Binding-site contacts:
Ligand atom C4 contacts residue LYS154 of chain 2.A at 3.3 Å.
Ligand atom C2 contacts residue PRO6 of chain 2.A at 3.8 Å (hydrophobic).
Ligand atom O1 contacts residue THR42 of chain 2.A at 3.7 Å.
Ligand atom O5 contacts residue TYR129 of chain 2.A at 3.2 Å (h-bond).
Ligand atom O2 contacts residue PHE38 of chain 2.A at 3.5 Å.
Ligand atom C3 contacts residue THR43 of chain 2.A at 4.1 Å.
Ligand atom C5 contacts residue LYS154 of chain 2.A at 3.9 Å.
Ligand atom O1 contacts residue LYS154 of chain 2.A at 3.5 Å (salt-bridge).
Ligand atom O2 contacts residue LYS154 of chain 2.A at 2.6 Å (salt-bridge).
Ligand atom C6 contacts residue GLY178 of chain 2.A at 3.9 Å.
Ligand atom C1 contacts residue LYS154 of chain 2.A at 2.3 Å.
Ligand atom O1 contacts residue THR43 of chain 2.A at 2.3 Å (h-bond).
Ligand atom C2 contacts residue TYR129 of chain 2.A at 3.5 Å (hydrophobic).
Ligand atom O4 contacts residue GLY178 of chain 2.A at 2.2 Å (h-bond).
Ligand atom O5 contacts residue VAL156 of chain 2.A at 4.0 Å.
Ligand atom O2 contacts residue THR42 of chain 2.A at 2.8 Å (h-bond).
Ligand atom C4 contacts residue VAL195 of chain 2.A at 3.7 Å (hydrophobic).
Ligand atom O2 contacts residue TYR129 of chain 2.A at 2.7 Å (h-bond).
Ligand atom C1 contacts residue THR43 of chain 2.A at 3.5 Å.
Ligand atom O2 contacts residue THR43 of chain 2.A at 3.7 Å.
Ligand atom O2 contacts residue GLY41 of chain 2.A at 3.3 Å.
Ligand atom O1 contacts residue TYR129 of chain 2.A at 3.9 Å.
Ligand atom O2 contacts residue PRO6 of chain 2.A at 3.8 Å.
Ligand atom C1 contacts residue PRO6 of chain 2.A at 3.5 Å (hydrophobic).
Ligand atom O5 contacts residue THR42 of chain 2.A at 4.0 Å.
Ligand atom O5 contacts residue LYS154 of chain 2.A at 3.4 Å (salt-bridge).
Ligand atom C2 contacts residue VAL195 of chain 2.A at 4.0 Å (hydrophobic).
Ligand atom O5 contacts residue TYR131 of chain 2.A at 3.6 Å.
Ligand atom O1 contacts residue PRO6 of chain 2.A at 3.6 Å.
Ligand atom C2 contacts residue LYS154 of chain 2.A at 1.3 Å.
Ligand atom O4 contacts residue LEU197 of chain 2.A at 3.9 Å.
Ligand atom C6 contacts residue VAL156 of chain 2.A at 3.9 Å (hydrophobic).
Ligand atom C4 contacts residue GLY178 of chain 2.A at 3.2 Å.
Ligand atom C3 contacts residue VAL195 of chain 2.A at 3.3 Å (hydrophobic).
Ligand atom C3 contacts residue PRO6 of chain 2.A at 3.6 Å (hydrophobic).
Ligand atom C1 contacts residue TYR129 of chain 2.A at 3.1 Å (hydrophobic).
Ligand atom C1 contacts residue THR42 of chain 2.A at 3.7 Å.
Ligand atom C3 contacts residue LYS154 of chain 2.A at 2.5 Å.
Ligand atom O6 contacts residue TYR131 of chain 2.A at 3.1 Å (h-bond).
Ligand atom O4 contacts residue VAL195 of chain 2.A at 3.2 Å (h-bond).

A small-molecule ligand and the protein it binds are described below.
Small molecule (SMILES): O=C(O)C(=O)C[C@@H](O)[C@@H](O)CO

Sequence of chain 2.A:
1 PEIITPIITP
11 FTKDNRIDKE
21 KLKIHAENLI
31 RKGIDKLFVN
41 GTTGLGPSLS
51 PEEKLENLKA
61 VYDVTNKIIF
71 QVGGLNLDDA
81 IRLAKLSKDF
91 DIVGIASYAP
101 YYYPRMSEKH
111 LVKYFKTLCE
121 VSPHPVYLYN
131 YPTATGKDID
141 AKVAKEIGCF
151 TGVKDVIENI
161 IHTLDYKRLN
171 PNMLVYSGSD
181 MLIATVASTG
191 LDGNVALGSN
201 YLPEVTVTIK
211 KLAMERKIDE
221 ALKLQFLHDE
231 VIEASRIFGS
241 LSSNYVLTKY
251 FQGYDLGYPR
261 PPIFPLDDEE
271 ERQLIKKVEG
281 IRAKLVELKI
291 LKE